Binding-site contacts:
Ligand atom CB contacts residue TYR533 of chain 3.GA at 3.6 Å (hydrophobic).
Ligand atom CD2 contacts residue THR488 of chain 3.GA at 4.2 Å.
Ligand atom CB contacts residue THR488 of chain 3.GA at 4.4 Å.
Ligand atom CD1 contacts residue GLN538 of chain 3.GA at 3.1 Å.
Ligand atom CD2 contacts residue MET485 of chain 3.GA at 4.0 Å (hydrophobic).
Ligand atom CD contacts residue TYR537 of chain 3.GA at 4.5 Å (hydrophobic).
Ligand atom CD1 contacts residue ILE535 of chain 3.GA at 4.0 Å (hydrophobic).
Ligand atom CB contacts residue GLU481 of chain 3.GA at 3.6 Å.
Ligand atom CG1 contacts residue THR488 of chain 3.GA at 4.2 Å.
Ligand atom CG contacts residue PRO536 of chain 3.GA at 4.5 Å (hydrophobic).
Ligand atom CA contacts residue ILE535 of chain 3.GA at 3.8 Å (hydrophobic).
Ligand atom O contacts residue PRO536 of chain 3.GA at 3.8 Å.
Ligand atom O contacts residue LEU534 of chain 3.GA at 4.3 Å.
Ligand atom CB contacts residue LEU534 of chain 3.GA at 4.3 Å (hydrophobic).
Ligand atom CD1 contacts residue ILE535 of chain 3.GA at 4.0 Å (hydrophobic).
Ligand atom N contacts residue PRO536 of chain 3.GA at 4.2 Å.
Ligand atom CD1 contacts residue LEU413 of chain 3.GA at 4.1 Å (hydrophobic).
Ligand atom CD2 contacts residue ALA484 of chain 3.GA at 3.6 Å (hydrophobic).
Ligand atom C contacts residue HIS409 of chain 3.GA at 4.4 Å.
Ligand atom CB contacts residue TYR537 of chain 3.GA at 3.0 Å (hydrophobic).
Ligand atom CD1 contacts residue THR488 of chain 3.GA at 4.2 Å.
Ligand atom CE1 contacts residue LEU413 of chain 3.GA at 4.2 Å (hydrophobic).
Ligand atom CD1 contacts residue PHE402 of chain 3.GA at 4.0 Å (hydrophobic).
Ligand atom ND2 contacts residue TYR533 of chain 3.GA at 3.7 Å.
Ligand atom CG contacts residue TYR537 of chain 3.GA at 3.2 Å (hydrophobic).
Ligand atom N contacts residue ILE535 of chain 3.GA at 3.7 Å.
Ligand atom CA contacts residue TYR537 of chain 3.GA at 4.5 Å (hydrophobic).
Ligand atom OD1 contacts residue TYR533 of chain 3.GA at 3.4 Å.
Ligand atom CG contacts residue TYR533 of chain 3.GA at 3.3 Å (hydrophobic).
Ligand atom NE2 contacts residue PRO536 of chain 3.GA at 4.2 Å.
Ligand atom O contacts residue HIS409 of chain 3.GA at 3.6 Å.
Ligand atom CB contacts residue ILE535 of chain 3.GA at 4.2 Å (hydrophobic).

Sequence of chain 3.GA:
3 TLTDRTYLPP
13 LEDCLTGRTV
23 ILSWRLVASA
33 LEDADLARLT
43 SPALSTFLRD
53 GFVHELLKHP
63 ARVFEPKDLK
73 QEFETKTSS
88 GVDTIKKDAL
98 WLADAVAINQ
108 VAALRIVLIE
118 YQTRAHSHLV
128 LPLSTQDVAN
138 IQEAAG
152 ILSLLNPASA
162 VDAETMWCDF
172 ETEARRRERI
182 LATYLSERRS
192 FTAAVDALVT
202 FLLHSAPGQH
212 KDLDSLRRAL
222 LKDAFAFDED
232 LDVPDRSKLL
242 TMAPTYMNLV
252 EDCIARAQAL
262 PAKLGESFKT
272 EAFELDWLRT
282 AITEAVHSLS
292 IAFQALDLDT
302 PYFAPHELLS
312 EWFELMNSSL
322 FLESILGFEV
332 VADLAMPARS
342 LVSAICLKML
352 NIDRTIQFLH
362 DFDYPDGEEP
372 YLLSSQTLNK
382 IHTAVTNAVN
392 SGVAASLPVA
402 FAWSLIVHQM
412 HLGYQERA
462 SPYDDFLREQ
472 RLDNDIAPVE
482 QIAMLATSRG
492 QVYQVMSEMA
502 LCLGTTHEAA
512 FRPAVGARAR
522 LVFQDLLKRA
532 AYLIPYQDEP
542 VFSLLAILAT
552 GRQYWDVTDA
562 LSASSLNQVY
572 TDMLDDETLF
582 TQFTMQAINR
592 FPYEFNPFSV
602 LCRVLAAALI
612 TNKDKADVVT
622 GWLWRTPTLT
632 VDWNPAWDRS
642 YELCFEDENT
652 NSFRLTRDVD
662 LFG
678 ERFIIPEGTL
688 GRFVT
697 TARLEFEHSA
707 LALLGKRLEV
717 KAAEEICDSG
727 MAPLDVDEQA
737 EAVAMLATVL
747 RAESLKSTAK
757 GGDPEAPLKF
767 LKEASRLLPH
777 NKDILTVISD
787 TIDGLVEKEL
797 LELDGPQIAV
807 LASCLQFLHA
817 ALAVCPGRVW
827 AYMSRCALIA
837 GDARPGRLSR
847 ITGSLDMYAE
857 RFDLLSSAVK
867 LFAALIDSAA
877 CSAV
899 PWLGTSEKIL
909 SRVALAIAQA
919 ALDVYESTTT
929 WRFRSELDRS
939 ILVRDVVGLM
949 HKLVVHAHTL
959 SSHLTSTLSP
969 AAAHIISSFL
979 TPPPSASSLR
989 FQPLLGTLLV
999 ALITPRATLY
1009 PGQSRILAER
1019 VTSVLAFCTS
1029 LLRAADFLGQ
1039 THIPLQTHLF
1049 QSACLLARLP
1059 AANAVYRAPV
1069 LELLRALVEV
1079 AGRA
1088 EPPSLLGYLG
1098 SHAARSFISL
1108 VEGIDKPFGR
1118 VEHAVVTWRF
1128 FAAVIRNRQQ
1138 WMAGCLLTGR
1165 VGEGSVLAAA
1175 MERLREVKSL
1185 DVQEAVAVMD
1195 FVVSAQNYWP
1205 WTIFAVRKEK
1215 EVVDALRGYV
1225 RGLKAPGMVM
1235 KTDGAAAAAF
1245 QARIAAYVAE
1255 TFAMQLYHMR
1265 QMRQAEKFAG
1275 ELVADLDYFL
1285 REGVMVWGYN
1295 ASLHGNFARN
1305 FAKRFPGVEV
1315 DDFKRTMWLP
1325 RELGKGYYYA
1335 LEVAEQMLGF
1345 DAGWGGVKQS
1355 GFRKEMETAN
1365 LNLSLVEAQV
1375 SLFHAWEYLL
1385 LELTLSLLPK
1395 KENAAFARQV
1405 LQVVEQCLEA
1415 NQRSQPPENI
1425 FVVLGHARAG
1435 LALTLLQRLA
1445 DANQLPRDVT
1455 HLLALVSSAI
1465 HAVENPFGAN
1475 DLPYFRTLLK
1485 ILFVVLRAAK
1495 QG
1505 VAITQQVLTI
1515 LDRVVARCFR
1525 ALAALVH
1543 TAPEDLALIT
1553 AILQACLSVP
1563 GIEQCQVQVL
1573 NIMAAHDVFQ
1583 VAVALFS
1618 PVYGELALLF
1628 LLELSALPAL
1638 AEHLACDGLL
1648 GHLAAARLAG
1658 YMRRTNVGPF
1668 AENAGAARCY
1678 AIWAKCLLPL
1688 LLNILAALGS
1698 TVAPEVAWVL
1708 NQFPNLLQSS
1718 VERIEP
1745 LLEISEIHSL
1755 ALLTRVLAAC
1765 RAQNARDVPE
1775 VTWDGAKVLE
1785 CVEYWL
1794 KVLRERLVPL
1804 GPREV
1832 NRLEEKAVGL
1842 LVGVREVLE

The protein below binds the small molecule below.
Small molecule (SMILES): CC[C@H](C)[C@H](NC(=O)[C@H](CO)NC(=O)[C@H](CC(=O)O)NC(=O)[C@@H](N)CCC(=O)O)C(=O)N[C@@H](CC(C)C)C(=O)N[C@@H](CCC(N)=O)C(=O)N1CCC[C@H]1C(=O)NCC(=O)N[C@@H](C)C(=O)N[C@@H](Cc1ccccc1)C(=O)N[C@@H](CO)C(=O)N[C@@H](C)C(=O)N[C@H](C=O)CC(N)=O